Binding-site contacts:
Ligand atom C17 contacts residue TYR47 of chain 1.A at 4.3 Å (hydrophobic).
Ligand atom C02 contacts residue GLU77 of chain 1.A at 4.0 Å.
Ligand atom C13 contacts residue TYR47 of chain 1.A at 4.0 Å (hydrophobic).
Ligand atom C12 contacts residue THR79 of chain 1.A at 4.3 Å.
Ligand atom C12 contacts residue TYR47 of chain 1.A at 3.7 Å (hydrophobic).
Ligand atom C12 contacts residue SER80 of chain 1.A at 3.5 Å.
Ligand atom N03 contacts residue LEU33 of chain 1.A at 4.4 Å.
Ligand atom C14 contacts residue TYR47 of chain 1.A at 4.3 Å (hydrophobic).
Ligand atom C14 contacts residue SER80 of chain 1.A at 3.9 Å.
Ligand atom C01 contacts residue LEU33 of chain 1.A at 4.4 Å (hydrophobic).
Ligand atom C12 contacts residue ILE78 of chain 1.A at 3.3 Å (hydrophobic).
Ligand atom N10 contacts residue TYR47 of chain 1.A at 3.8 Å.
Ligand atom C08 contacts residue GLU77 of chain 1.A at 3.6 Å.
Ligand atom C06 contacts residue GLU77 of chain 1.A at 3.5 Å.
Ligand atom N10 contacts residue ILE78 of chain 1.A at 3.1 Å (h-bond).
Ligand atom C16 contacts residue TYR47 of chain 1.A at 3.9 Å (hydrophobic).
Ligand atom C07 contacts residue ILE78 of chain 1.A at 4.2 Å (hydrophobic).
Ligand atom C13 contacts residue SER80 of chain 1.A at 3.8 Å.
Ligand atom C11 contacts residue GLU77 of chain 1.A at 4.1 Å.
Ligand atom C07 contacts residue GLU77 of chain 1.A at 3.4 Å.
Ligand atom C08 contacts residue TYR47 of chain 1.A at 3.9 Å (hydrophobic).
Ligand atom C08 contacts residue ILE78 of chain 1.A at 4.2 Å (hydrophobic).
Ligand atom C14 contacts residue THR79 of chain 1.A at 3.9 Å.
Ligand atom C11 contacts residue ILE78 of chain 1.A at 3.8 Å (hydrophobic).
Ligand atom C11 contacts residue TYR47 of chain 1.A at 3.9 Å (hydrophobic).
Ligand atom C15 contacts residue TYR47 of chain 1.A at 4.1 Å (hydrophobic).
Ligand atom C12 contacts residue GLU77 of chain 1.A at 4.5 Å.
Ligand atom N03 contacts residue ILE78 of chain 1.A at 4.0 Å.
Ligand atom C01 contacts residue ASP46 of chain 1.A at 4.1 Å.
Ligand atom C05 contacts residue GLU77 of chain 1.A at 3.6 Å.
Ligand atom N03 contacts residue GLU77 of chain 1.A at 4.4 Å.
Ligand atom O04 contacts residue LYS27 of chain 1.A at 4.2 Å.
Ligand atom C01 contacts residue ILE78 of chain 1.A at 3.5 Å (hydrophobic).
Ligand atom C02 contacts residue ILE78 of chain 1.A at 3.7 Å (hydrophobic).
Ligand atom C11 contacts residue SER80 of chain 1.A at 4.2 Å.
Ligand atom O09 contacts residue TYR47 of chain 1.A at 4.0 Å.
Ligand atom N10 contacts residue GLU77 of chain 1.A at 3.1 Å (salt-bridge).
Ligand atom O04 contacts residue GLU77 of chain 1.A at 3.7 Å.
Ligand atom C18 contacts residue TYR47 of chain 1.A at 3.9 Å (hydrophobic).
Ligand atom C01 contacts residue TYR47 of chain 1.A at 3.8 Å (hydrophobic).

A protein and the small-molecule ligand that binds it are described below.
Small molecule (SMILES): Cc1noc(C)c1C(=O)NCCC1CCCCC1

Sequence of chain 1.A:
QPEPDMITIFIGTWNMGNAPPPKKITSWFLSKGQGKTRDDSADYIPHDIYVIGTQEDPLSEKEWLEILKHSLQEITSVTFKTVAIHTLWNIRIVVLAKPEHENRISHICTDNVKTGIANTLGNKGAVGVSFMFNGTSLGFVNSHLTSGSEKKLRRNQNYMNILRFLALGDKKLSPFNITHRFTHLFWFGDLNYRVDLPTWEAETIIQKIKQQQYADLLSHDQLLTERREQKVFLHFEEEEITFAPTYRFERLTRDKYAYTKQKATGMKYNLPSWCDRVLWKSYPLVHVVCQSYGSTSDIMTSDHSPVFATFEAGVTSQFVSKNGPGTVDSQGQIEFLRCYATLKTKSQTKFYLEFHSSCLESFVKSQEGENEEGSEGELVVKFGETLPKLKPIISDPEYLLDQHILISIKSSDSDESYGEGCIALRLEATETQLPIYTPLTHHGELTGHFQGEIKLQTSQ